Sequence of chain 1.A:
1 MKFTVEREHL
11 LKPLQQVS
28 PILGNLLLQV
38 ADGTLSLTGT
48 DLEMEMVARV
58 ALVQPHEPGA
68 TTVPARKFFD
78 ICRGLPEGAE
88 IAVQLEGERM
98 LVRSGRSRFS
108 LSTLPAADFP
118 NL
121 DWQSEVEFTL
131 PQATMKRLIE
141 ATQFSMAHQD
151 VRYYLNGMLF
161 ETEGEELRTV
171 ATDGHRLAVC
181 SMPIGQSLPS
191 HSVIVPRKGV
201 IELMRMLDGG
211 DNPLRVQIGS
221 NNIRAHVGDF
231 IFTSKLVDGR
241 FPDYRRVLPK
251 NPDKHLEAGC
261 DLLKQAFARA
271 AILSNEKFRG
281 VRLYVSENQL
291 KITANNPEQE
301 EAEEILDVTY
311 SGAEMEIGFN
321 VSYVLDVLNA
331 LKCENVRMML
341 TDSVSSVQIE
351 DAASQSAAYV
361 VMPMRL

Binding-site contacts:
Ligand atom C9 contacts residue THR172 of chain 1.A at 3.6 Å.
Ligand atom C6 contacts residue MET362 of chain 1.A at 4.2 Å (hydrophobic).
Ligand atom C7 contacts residue MET362 of chain 1.A at 4.4 Å (hydrophobic).
Ligand atom C5 contacts residue HIS175 of chain 1.A at 4.1 Å.
Ligand atom O11 contacts residue VAL361 of chain 1.A at 4.2 Å.
Ligand atom C7 contacts residue GLY174 of chain 1.A at 4.3 Å.
Ligand atom C3 contacts residue PRO242 of chain 1.A at 4.2 Å (hydrophobic).
Ligand atom C3 contacts residue GLY174 of chain 1.A at 3.7 Å.
Ligand atom C4 contacts residue ARG176 of chain 1.A at 4.2 Å.
Ligand atom N10 contacts residue MET362 of chain 1.A at 3.9 Å.
Ligand atom O11 contacts residue VAL360 of chain 1.A at 3.4 Å.
Ligand atom C4 contacts residue LEU177 of chain 1.A at 4.2 Å (hydrophobic).
Ligand atom C6 contacts residue VAL247 of chain 1.A at 3.6 Å (hydrophobic).
Ligand atom O11 contacts residue MET362 of chain 1.A at 3.7 Å.
Ligand atom C8 contacts residue VAL247 of chain 1.A at 3.9 Å (hydrophobic).
Ligand atom N2 contacts residue PRO242 of chain 1.A at 3.9 Å.
Ligand atom C8 contacts residue GLY174 of chain 1.A at 4.2 Å.
Ligand atom N10 contacts residue VAL247 of chain 1.A at 4.0 Å.
Ligand atom C5 contacts residue ARG176 of chain 1.A at 4.3 Å.
Ligand atom C6 contacts residue GLY174 of chain 1.A at 4.2 Å.
Ligand atom O11 contacts residue SER346 of chain 1.A at 2.6 Å (h-bond).
Ligand atom O12 contacts residue MET362 of chain 1.A at 4.0 Å.
Ligand atom C9 contacts residue GLY174 of chain 1.A at 3.8 Å.
Ligand atom C5 contacts residue THR172 of chain 1.A at 4.4 Å.
Ligand atom C3 contacts residue THR172 of chain 1.A at 3.4 Å.
Ligand atom C4 contacts residue THR172 of chain 1.A at 3.2 Å.
Ligand atom C5 contacts residue VAL247 of chain 1.A at 3.7 Å (hydrophobic).
Ligand atom C9 contacts residue VAL247 of chain 1.A at 4.3 Å (hydrophobic).
Ligand atom C5 contacts residue GLY174 of chain 1.A at 3.8 Å.
Ligand atom O11 contacts residue HIS175 of chain 1.A at 4.3 Å.
Ligand atom C4 contacts residue VAL247 of chain 1.A at 4.2 Å (hydrophobic).
Ligand atom C5 contacts residue LEU177 of chain 1.A at 4.5 Å (hydrophobic).
Ligand atom N1 contacts residue VAL247 of chain 1.A at 4.1 Å.
Ligand atom N10 contacts residue SER346 of chain 1.A at 3.2 Å (h-bond).
Ligand atom C7 contacts residue VAL247 of chain 1.A at 3.9 Å (hydrophobic).
Ligand atom C4 contacts residue GLY174 of chain 1.A at 3.6 Å.
Ligand atom N10 contacts residue VAL360 of chain 1.A at 4.3 Å.
Ligand atom O11 contacts residue VAL247 of chain 1.A at 4.1 Å.
Ligand atom O12 contacts residue SER346 of chain 1.A at 3.0 Å (h-bond).
Ligand atom C4 contacts residue HIS175 of chain 1.A at 4.1 Å.

A small-molecule ligand and the protein it binds are described below.
Small molecule (SMILES): O=[N+]([O-])c1ccc2cn[nH]c2c1